Binding-site contacts:
Ligand atom O7 contacts residue PHE214 of chain 1.D at 3.2 Å.
Ligand atom N1 contacts residue PHE214 of chain 1.D at 3.5 Å (h-bond).
Ligand atom C30 contacts residue ASN318 of chain 1.D at 3.3 Å.
Ligand atom C2 contacts residue ARG217 of chain 1.D at 3.4 Å.
Ligand atom C3 contacts residue GLY140 of chain 1.D at 3.3 Å.
Ligand atom C25 contacts residue ALA191 of chain 1.D at 3.4 Å (hydrophobic).
Ligand atom C11 contacts residue PHE228 of chain 1.D at 3.5 Å (hydrophobic).
Ligand atom C18 contacts residue GLY194 of chain 1.D at 3.5 Å.
Ligand atom O11 contacts residue LEU322 of chain 1.D at 3.3 Å.
Ligand atom C13 contacts residue MET198 of chain 1.D at 3.7 Å (hydrophobic).
Ligand atom N1 contacts residue ASN318 of chain 1.D at 3.6 Å (h-bond).
Ligand atom O11 contacts residue ASN318 of chain 1.D at 2.8 Å (h-bond).
Ligand atom P1 contacts residue ARG217 of chain 1.D at 3.5 Å.
Ligand atom C22 contacts residue LEU232 of chain 1.D at 3.5 Å (hydrophobic).
Ligand atom C30 contacts residue TYR144 of chain 1.D at 3.1 Å (hydrophobic).
Ligand atom C7 contacts residue ASN229 of chain 1.D at 3.2 Å.
Ligand atom C23 contacts residue LEU190 of chain 1.D at 3.7 Å (hydrophobic).
Ligand atom O10 contacts residue ARG295 of chain 1.D at 2.9 Å (salt-bridge).
Ligand atom C24 contacts residue ILE152 of chain 1.D at 3.5 Å (hydrophobic).
Ligand atom O8 contacts residue ARG217 of chain 1.D at 2.7 Å (salt-bridge).
Ligand atom O5 contacts residue LEU232 of chain 1.D at 3.4 Å.
Ligand atom O8 contacts residue PHE214 of chain 1.D at 3.6 Å.
Ligand atom C29 contacts residue TYR298 of chain 1.D at 3.2 Å (hydrophobic).
Ligand atom O6 contacts residue ARG217 of chain 1.D at 2.7 Å (salt-bridge).
Ligand atom C4 contacts residue ARG217 of chain 1.D at 3.5 Å.
Ligand atom C5 contacts residue ARG217 of chain 1.D at 3.3 Å.
Ligand atom C15 contacts residue TYR144 of chain 1.D at 3.5 Å (hydrophobic).
Ligand atom C17 contacts residue MET145 of chain 1.D at 3.6 Å (hydrophobic).
Ligand atom C30 contacts residue ARG295 of chain 1.D at 3.7 Å.
Ligand atom O11 contacts residue TYR144 of chain 1.D at 2.5 Å (h-bond).
Ligand atom O8 contacts residue HIS215 of chain 1.D at 3.6 Å.
Ligand atom C15 contacts residue THR141 of chain 1.D at 3.3 Å.
Ligand atom C18 contacts residue PHE195 of chain 1.D at 3.2 Å (hydrophobic).
Ligand atom C16 contacts residue MET145 of chain 1.D at 3.7 Å (hydrophobic).
Ligand atom C11 contacts residue GLU225 of chain 1.D at 3.7 Å.
Ligand atom C8 contacts residue TYR144 of chain 1.D at 3.6 Å (hydrophobic).
Ligand atom O3 contacts residue ASN229 of chain 1.D at 3.4 Å (h-bond).
Ligand atom C6 contacts residue ASN229 of chain 1.D at 3.6 Å.
Ligand atom C12 contacts residue PHE228 of chain 1.D at 3.4 Å (hydrophobic).
Ligand atom O10 contacts residue TYR144 of chain 1.D at 3.0 Å (h-bond).

Sequence of chain 1.D:
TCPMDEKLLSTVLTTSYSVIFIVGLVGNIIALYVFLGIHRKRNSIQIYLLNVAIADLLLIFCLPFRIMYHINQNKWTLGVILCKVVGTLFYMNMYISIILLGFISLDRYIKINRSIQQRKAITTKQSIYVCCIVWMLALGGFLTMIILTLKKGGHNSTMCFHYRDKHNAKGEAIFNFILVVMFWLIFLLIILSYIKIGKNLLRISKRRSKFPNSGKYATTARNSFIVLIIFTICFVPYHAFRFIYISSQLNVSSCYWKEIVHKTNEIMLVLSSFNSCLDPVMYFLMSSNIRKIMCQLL

This small molecule binds to this protein.
Small molecule (SMILES): CCOC[C@H](COC(=O)CCc1ccccc1OCc1cccc(Oc2ccccc2)c1)OP(=O)(O)OC[C@H](N)C(=O)O